A small-molecule ligand and the protein it binds are described below.
Small molecule (SMILES): CS(=O)(=O)Nc1cc2occ(NC=O)c(=O)c2cc1Oc1ccccc1

Binding-site contacts:
Ligand atom C11 contacts residue TYR36 of chain 1.C at 3.4 Å (hydrophobic).
Ligand atom C12 contacts residue TYR36 of chain 1.C at 3.4 Å (hydrophobic).
Ligand atom C14 contacts residue TYR36 of chain 1.C at 3.3 Å (hydrophobic).
Ligand atom O06 contacts residue LYS32 of chain 1.C at 3.5 Å (salt-bridge).
Ligand atom C14 contacts residue TYR95 of chain 1.B at 3.9 Å (hydrophobic).
Ligand atom C14 contacts residue PHE113 of chain 1.C at 3.7 Å (hydrophobic).
Ligand atom O05 contacts residue ILE64 of chain 1.C at 3.6 Å.
Ligand atom O06 contacts residue SER63 of chain 1.C at 3.6 Å.
Ligand atom O07 contacts residue TYR36 of chain 1.C at 3.9 Å.
Ligand atom O06 contacts residue PRO1 of chain 1.C at 3.6 Å.
Ligand atom S01 contacts residue PRO1 of chain 1.C at 3.7 Å.
Ligand atom C16 contacts residue TYR36 of chain 1.C at 3.3 Å (hydrophobic).
Ligand atom C18 contacts residue PHE113 of chain 1.C at 3.8 Å (hydrophobic).
Ligand atom C19 contacts residue TYR36 of chain 1.C at 3.4 Å (hydrophobic).
Ligand atom O04 contacts residue TYR36 of chain 1.C at 3.4 Å (h-bond).
Ligand atom C17 contacts residue TYR36 of chain 1.C at 3.4 Å (hydrophobic).
Ligand atom C13 contacts residue TYR36 of chain 1.C at 3.8 Å (hydrophobic).
Ligand atom C11 contacts residue PHE113 of chain 1.C at 3.2 Å (hydrophobic).
Ligand atom O06 contacts residue ILE64 of chain 1.C at 2.9 Å (h-bond).
Ligand atom N08 contacts residue LYS32 of chain 1.C at 3.1 Å (salt-bridge).
Ligand atom C20 contacts residue LYS32 of chain 1.C at 3.9 Å.
Ligand atom N09 contacts residue TYR36 of chain 1.C at 3.6 Å.
Ligand atom C22 contacts residue LYS32 of chain 1.C at 3.9 Å.
Ligand atom C12 contacts residue PHE113 of chain 1.C at 3.3 Å (hydrophobic).
Ligand atom C10 contacts residue TYR36 of chain 1.C at 3.6 Å (hydrophobic).
Ligand atom C26 contacts residue TRP108 of chain 1.C at 3.5 Å (hydrophobic).
Ligand atom O03 contacts residue LYS32 of chain 1.C at 3.1 Å (salt-bridge).
Ligand atom C19 contacts residue TYR95 of chain 1.B at 3.2 Å (hydrophobic).
Ligand atom O07 contacts residue TRP108 of chain 1.C at 3.1 Å.
Ligand atom C19 contacts residue PRO1 of chain 1.C at 2.8 Å (hydrophobic).
Ligand atom C16 contacts residue PHE113 of chain 1.C at 3.5 Å (hydrophobic).
Ligand atom C17 contacts residue PHE113 of chain 1.C at 3.8 Å (hydrophobic).
Ligand atom C10 contacts residue LYS32 of chain 1.C at 3.9 Å.
Ligand atom C23 contacts residue PHE113 of chain 1.C at 3.9 Å (hydrophobic).
Ligand atom O02 contacts residue PHE113 of chain 1.C at 3.3 Å.
Ligand atom C15 contacts residue TYR36 of chain 1.C at 3.6 Å (hydrophobic).
Ligand atom C21 contacts residue ILE64 of chain 1.C at 3.8 Å (hydrophobic).
Ligand atom O02 contacts residue TYR95 of chain 1.B at 3.9 Å.
Ligand atom C18 contacts residue TYR36 of chain 1.C at 3.1 Å (hydrophobic).
Ligand atom O02 contacts residue TYR36 of chain 1.C at 3.3 Å.

Sequence of chain 1.C:
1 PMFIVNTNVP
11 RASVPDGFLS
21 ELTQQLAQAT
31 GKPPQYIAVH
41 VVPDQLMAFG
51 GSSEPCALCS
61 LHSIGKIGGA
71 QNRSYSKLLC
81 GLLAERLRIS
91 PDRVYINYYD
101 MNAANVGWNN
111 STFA

Sequence of chain 1.B:
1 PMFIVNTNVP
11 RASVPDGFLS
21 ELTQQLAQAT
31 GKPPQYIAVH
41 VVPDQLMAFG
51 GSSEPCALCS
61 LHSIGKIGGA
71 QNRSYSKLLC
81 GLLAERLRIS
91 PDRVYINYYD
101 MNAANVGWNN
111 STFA